This protein binds this small molecule.
Small molecule (SMILES): CC(C)[C@H](NC(=O)[C@@H](NC(=O)[C@H](C)NC(=O)[C@@H]1CCCN1C(=O)[C@@H](N)Cc1ccccc1)[C@@H](C)OP(=O)(O)O)C(=O)O

Binding-site contacts:
Ligand atom OXT contacts residue S3I1 of chain 2.C at 3.7 Å.
Ligand atom O1P contacts residue LYS54 of chain 2.A at 3.5 Å (salt-bridge).
Ligand atom CG2 contacts residue ASN180 of chain 2.A at 3.6 Å.
Ligand atom P contacts residue ARG61 of chain 2.A at 3.7 Å.
Ligand atom CG2 contacts residue ARG134 of chain 2.A at 3.8 Å.
Ligand atom C contacts residue ASN231 of chain 2.A at 3.7 Å.
Ligand atom CG2 contacts residue VAL183 of chain 2.A at 3.7 Å (hydrophobic).
Ligand atom O2P contacts residue ARG134 of chain 2.A at 2.9 Å (salt-bridge).
Ligand atom CD2 contacts residue ARG65 of chain 2.A at 3.8 Å.
Ligand atom CB contacts residue VAL183 of chain 2.A at 3.9 Å (hydrophobic).
Ligand atom O contacts residue ASN231 of chain 2.A at 3.0 Å (h-bond).
Ligand atom P contacts residue ARG134 of chain 2.A at 3.8 Å.
Ligand atom CG2 contacts residue GLY176 of chain 2.A at 3.5 Å.
Ligand atom O contacts residue ASN180 of chain 2.A at 2.9 Å (h-bond).
Ligand atom CB contacts residue TRP235 of chain 2.A at 3.8 Å (hydrophobic).
Ligand atom CB contacts residue ASN231 of chain 2.A at 3.6 Å.
Ligand atom CA contacts residue ASN231 of chain 2.A at 3.7 Å.
Ligand atom CA contacts residue LEU179 of chain 2.A at 3.8 Å (hydrophobic).
Ligand atom CB contacts residue ASN180 of chain 2.A at 3.2 Å.
Ligand atom CD contacts residue GLU187 of chain 2.A at 3.8 Å.
Ligand atom CG1 contacts residue LEU227 of chain 2.A at 3.3 Å (hydrophobic).
Ligand atom CB contacts residue ASN231 of chain 2.A at 3.6 Å.
Ligand atom O2P contacts residue ARG61 of chain 2.A at 3.0 Å (salt-bridge).
Ligand atom O contacts residue VAL183 of chain 2.A at 3.5 Å.
Ligand atom N contacts residue LEU179 of chain 2.A at 3.9 Å.
Ligand atom C contacts residue ASN180 of chain 2.A at 3.6 Å.
Ligand atom N contacts residue ASN231 of chain 2.A at 2.8 Å (h-bond).
Ligand atom O contacts residue LEU179 of chain 2.A at 3.5 Å.
Ligand atom N contacts residue ASN180 of chain 2.A at 3.0 Å (h-bond).
Ligand atom O1P contacts residue ARG61 of chain 2.A at 2.9 Å (salt-bridge).
Ligand atom O3P contacts residue TYR135 of chain 2.A at 2.6 Å (h-bond).
Ligand atom O contacts residue LYS54 of chain 2.A at 3.7 Å.
Ligand atom CG1 contacts residue LEU179 of chain 2.A at 3.7 Å (hydrophobic).
Ligand atom CA contacts residue ASN180 of chain 2.A at 3.2 Å.
Ligand atom CG contacts residue VAL183 of chain 2.A at 3.9 Å (hydrophobic).
Ligand atom CA contacts residue ASN231 of chain 2.A at 3.6 Å.
Ligand atom O contacts residue LYS127 of chain 2.A at 2.8 Å (salt-bridge).
Ligand atom C contacts residue LYS127 of chain 2.A at 3.7 Å.
Ligand atom P contacts residue TYR135 of chain 2.A at 3.8 Å.
Ligand atom O3P contacts residue ARG134 of chain 2.A at 2.8 Å (salt-bridge).

Sequence of chain 2.A:
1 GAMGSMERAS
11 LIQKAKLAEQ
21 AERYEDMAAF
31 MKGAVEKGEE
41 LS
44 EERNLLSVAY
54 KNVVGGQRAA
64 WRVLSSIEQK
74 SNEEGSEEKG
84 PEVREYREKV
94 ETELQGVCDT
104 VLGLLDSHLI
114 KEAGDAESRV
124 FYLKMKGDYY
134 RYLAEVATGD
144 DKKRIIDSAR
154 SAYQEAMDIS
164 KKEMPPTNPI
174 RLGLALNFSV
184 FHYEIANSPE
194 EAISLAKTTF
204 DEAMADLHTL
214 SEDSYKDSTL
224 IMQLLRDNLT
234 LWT